Sequence of chain 3.A:
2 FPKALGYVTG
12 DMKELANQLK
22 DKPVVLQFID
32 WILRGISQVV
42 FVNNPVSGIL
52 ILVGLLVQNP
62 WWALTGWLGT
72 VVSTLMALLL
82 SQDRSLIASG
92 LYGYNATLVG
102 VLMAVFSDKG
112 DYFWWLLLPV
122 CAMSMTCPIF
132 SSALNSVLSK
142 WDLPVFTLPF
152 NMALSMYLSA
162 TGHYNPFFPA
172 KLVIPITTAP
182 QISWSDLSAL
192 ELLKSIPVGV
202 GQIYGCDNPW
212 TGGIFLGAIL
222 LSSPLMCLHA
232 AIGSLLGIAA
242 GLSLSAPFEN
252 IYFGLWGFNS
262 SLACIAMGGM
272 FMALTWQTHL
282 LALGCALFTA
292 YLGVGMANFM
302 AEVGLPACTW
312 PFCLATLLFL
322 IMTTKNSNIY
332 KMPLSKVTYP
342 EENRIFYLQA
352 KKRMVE

A protein and the small-molecule ligand that binds it are described below.
Small molecule (SMILES): CC(C)CCC[C@@H](C)[C@H]1CC[C@H]2[C@@H]3CC=C4C[C@@H](OC(=O)CCC(=O)O)CC[C@]4(C)[C@H]3CC[C@]12C

Binding-site contacts:
Ligand atom CBB contacts residue GLY285 of chain 3.A at 3.8 Å.
Ligand atom CAC contacts residue PHE320 of chain 3.A at 4.0 Å (hydrophobic).
Ligand atom CAC contacts residue ILE130 of chain 1.A at 3.8 Å (hydrophobic).
Ligand atom CBE contacts residue MET77 of chain 1.A at 3.8 Å (hydrophobic).
Ligand atom CBF contacts residue MET77 of chain 1.A at 4.0 Å (hydrophobic).
Ligand atom CAO contacts residue MET126 of chain 1.A at 3.7 Å (hydrophobic).
Ligand atom CAI contacts residue LEU80 of chain 1.A at 3.9 Å (hydrophobic).
Ligand atom CAL contacts residue TRP277 of chain 3.A at 3.9 Å (hydrophobic).
Ligand atom CAN contacts residue MET126 of chain 1.A at 3.5 Å (hydrophobic).
Ligand atom CAA contacts residue LEU288 of chain 3.A at 3.5 Å (hydrophobic).
Ligand atom CAU contacts residue MET77 of chain 1.A at 3.6 Å (hydrophobic).
Ligand atom CBG contacts residue MET77 of chain 1.A at 3.5 Å (hydrophobic).
Ligand atom CAV contacts residue TRP277 of chain 3.A at 4.0 Å (hydrophobic).
Ligand atom CAX contacts residue BOG1 of chain 1.F at 4.0 Å.
Ligand atom CBC contacts residue LEU80 of chain 1.A at 3.8 Å (hydrophobic).
Ligand atom CAS contacts residue LEU81 of chain 1.A at 3.8 Å (hydrophobic).
Ligand atom CAC contacts residue GLY285 of chain 3.A at 3.8 Å.
Ligand atom OAH contacts residue ASN329 of chain 3.A at 3.6 Å.
Ligand atom CBI contacts residue MET77 of chain 1.A at 3.9 Å (hydrophobic).
Ligand atom OAF contacts residue ASN329 of chain 3.A at 4.0 Å.
Ligand atom OAG contacts residue BOG1 of chain 1.F at 3.5 Å (h-bond).
Ligand atom CAD contacts residue GLN278 of chain 3.A at 3.7 Å.
Ligand atom CAU contacts residue LEU81 of chain 1.A at 3.8 Å (hydrophobic).
Ligand atom OAH contacts residue GLN278 of chain 3.A at 2.7 Å (h-bond).
Ligand atom CAA contacts residue GLY285 of chain 3.A at 3.6 Å.
Ligand atom CAX contacts residue GLN278 of chain 3.A at 3.5 Å.
Ligand atom OAH contacts residue ASN327 of chain 3.A at 3.0 Å (h-bond).
Ligand atom OAW contacts residue TRP277 of chain 3.A at 3.7 Å.
Ligand atom CAE contacts residue LEU281 of chain 3.A at 3.4 Å (hydrophobic).
Ligand atom CAT contacts residue LEU80 of chain 1.A at 3.8 Å (hydrophobic).
Ligand atom CAB contacts residue ALA123 of chain 1.A at 3.7 Å (hydrophobic).
Ligand atom CAX contacts residue ASN327 of chain 3.A at 3.7 Å.
Ligand atom CAD contacts residue LEU281 of chain 3.A at 3.6 Å (hydrophobic).
Ligand atom CAJ contacts residue GLY285 of chain 3.A at 3.9 Å.
Ligand atom OAF contacts residue BOG1 of chain 1.F at 3.1 Å.
Ligand atom OAG contacts residue LEU80 of chain 1.A at 3.4 Å (h-bond).
Ligand atom CAA contacts residue PHE289 of chain 3.A at 3.3 Å (hydrophobic).
Ligand atom CBA contacts residue THR127 of chain 1.A at 4.0 Å.
Ligand atom OAF contacts residue ASN327 of chain 3.A at 3.9 Å.
Ligand atom CAR contacts residue LEU80 of chain 1.A at 3.8 Å (hydrophobic).

Sequence of chain 1.A:
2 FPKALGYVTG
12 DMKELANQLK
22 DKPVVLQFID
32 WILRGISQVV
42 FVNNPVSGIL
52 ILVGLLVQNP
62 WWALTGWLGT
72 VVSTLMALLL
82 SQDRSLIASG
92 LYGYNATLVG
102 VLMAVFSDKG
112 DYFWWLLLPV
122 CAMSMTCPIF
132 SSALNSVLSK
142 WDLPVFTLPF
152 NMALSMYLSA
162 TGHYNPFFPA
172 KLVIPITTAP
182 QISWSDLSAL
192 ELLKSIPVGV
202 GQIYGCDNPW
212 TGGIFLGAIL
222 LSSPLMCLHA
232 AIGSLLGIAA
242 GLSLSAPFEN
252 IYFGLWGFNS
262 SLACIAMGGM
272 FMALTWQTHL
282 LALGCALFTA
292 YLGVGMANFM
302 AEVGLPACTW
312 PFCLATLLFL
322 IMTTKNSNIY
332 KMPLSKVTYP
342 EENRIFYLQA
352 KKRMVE